Sequence of chain 1.F:
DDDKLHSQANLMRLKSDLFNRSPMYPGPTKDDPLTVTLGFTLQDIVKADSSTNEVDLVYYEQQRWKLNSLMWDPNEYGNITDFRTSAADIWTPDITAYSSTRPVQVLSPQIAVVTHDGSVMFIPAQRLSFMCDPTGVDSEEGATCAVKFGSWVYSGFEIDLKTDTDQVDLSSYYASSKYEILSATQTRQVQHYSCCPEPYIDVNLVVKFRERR

Sequence of chain 1.J:
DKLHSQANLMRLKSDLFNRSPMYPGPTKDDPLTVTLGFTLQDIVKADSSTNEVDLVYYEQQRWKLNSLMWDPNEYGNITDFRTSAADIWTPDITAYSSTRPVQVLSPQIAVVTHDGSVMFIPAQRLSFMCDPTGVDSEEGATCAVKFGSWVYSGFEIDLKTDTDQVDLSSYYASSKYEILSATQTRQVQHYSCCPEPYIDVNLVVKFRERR

Binding-site contacts:
Ligand atom C6 contacts residue TRP156 of chain 1.F at 3.6 Å (hydrophobic).
Ligand atom C13 contacts residue TYR64 of chain 1.J at 3.7 Å (hydrophobic).
Ligand atom C37 contacts residue ILE127 of chain 1.J at 3.9 Å (hydrophobic).
Ligand atom C35 contacts residue TRP156 of chain 1.F at 3.6 Å (hydrophobic).
Ligand atom C33 contacts residue TRP156 of chain 1.F at 3.7 Å (hydrophobic).
Ligand atom C30 contacts residue SER155 of chain 1.F at 3.2 Å.
Ligand atom C23 contacts residue TYR204 of chain 1.F at 3.9 Å (hydrophobic).
Ligand atom C53 contacts residue ARG88 of chain 1.J at 3.8 Å.
Ligand atom N31 contacts residue TRP156 of chain 1.F at 2.9 Å (h-bond).
Ligand atom C80 contacts residue TYR204 of chain 1.F at 3.4 Å (hydrophobic).
Ligand atom C6 contacts residue TYR204 of chain 1.F at 3.7 Å (hydrophobic).
Ligand atom C60 contacts residue TYR197 of chain 1.F at 3.8 Å (hydrophobic).
Ligand atom O52 contacts residue TYR204 of chain 1.F at 2.6 Å (h-bond).
Ligand atom C8 contacts residue TYR64 of chain 1.J at 3.7 Å (hydrophobic).
Ligand atom C64 contacts residue ILE127 of chain 1.J at 3.9 Å (hydrophobic).
Ligand atom C49 contacts residue VAL157 of chain 1.F at 3.6 Å (hydrophobic).
Ligand atom C2 contacts residue SER176 of chain 1.J at 3.8 Å.
Ligand atom C22 contacts residue TYR204 of chain 1.F at 3.6 Å (hydrophobic).
Ligand atom C36 contacts residue TRP156 of chain 1.F at 3.8 Å (hydrophobic).
Ligand atom C30 contacts residue TYR102 of chain 1.F at 3.5 Å (hydrophobic).
Ligand atom C60 contacts residue TYR204 of chain 1.F at 3.7 Å (hydrophobic).
Ligand atom C9 contacts residue TYR102 of chain 1.F at 3.5 Å (hydrophobic).
Ligand atom C67 contacts residue THR45 of chain 1.J at 3.4 Å.
Ligand atom C10 contacts residue TYR64 of chain 1.J at 3.9 Å (hydrophobic).
Ligand atom O44 contacts residue TYR204 of chain 1.F at 3.4 Å (h-bond).
Ligand atom C38 contacts residue VAL157 of chain 1.F at 3.9 Å (hydrophobic).
Ligand atom C35 contacts residue ILE127 of chain 1.J at 3.9 Å (hydrophobic).
Ligand atom C30 contacts residue TRP156 of chain 1.F at 3.1 Å (hydrophobic).
Ligand atom C38 contacts residue TRP156 of chain 1.F at 3.8 Å (hydrophobic).
Ligand atom C9 contacts residue TYR64 of chain 1.J at 3.5 Å (hydrophobic).
Ligand atom C32 contacts residue TRP156 of chain 1.F at 3.9 Å (hydrophobic).
Ligand atom C22 contacts residue TYR197 of chain 1.F at 3.6 Å (hydrophobic).
Ligand atom C34 contacts residue TRP156 of chain 1.F at 3.4 Å (hydrophobic).
Ligand atom C10 contacts residue TRP156 of chain 1.F at 3.6 Å (hydrophobic).
Ligand atom C51 contacts residue TYR204 of chain 1.F at 3.8 Å (hydrophobic).
Ligand atom C50 contacts residue VAL157 of chain 1.F at 3.4 Å (hydrophobic).
Ligand atom C36 contacts residue ILE127 of chain 1.J at 3.7 Å (hydrophobic).
Ligand atom O1 contacts residue SER176 of chain 1.J at 2.8 Å (h-bond).
Ligand atom O66 contacts residue ASP173 of chain 1.J at 3.7 Å.
Ligand atom C67 contacts residue TYR64 of chain 1.J at 3.9 Å (hydrophobic).

The small molecule below binds the protein below.
Small molecule (SMILES): C=C1CCCC2=NC[C@H](C)[C@@H](C)C[C@@]23CCC(C(=O)O)=C[C@@H]3[C@@H]2O[C@]3(C[C@H]4CCC[C@@]5(CC[C@@]6(O[C@@H](CC[C@@]6(C)O)C1)O5)O4)C[C@@H](C)[C@@H](O)[C@H]2O3